Sequence of chain 1.D:
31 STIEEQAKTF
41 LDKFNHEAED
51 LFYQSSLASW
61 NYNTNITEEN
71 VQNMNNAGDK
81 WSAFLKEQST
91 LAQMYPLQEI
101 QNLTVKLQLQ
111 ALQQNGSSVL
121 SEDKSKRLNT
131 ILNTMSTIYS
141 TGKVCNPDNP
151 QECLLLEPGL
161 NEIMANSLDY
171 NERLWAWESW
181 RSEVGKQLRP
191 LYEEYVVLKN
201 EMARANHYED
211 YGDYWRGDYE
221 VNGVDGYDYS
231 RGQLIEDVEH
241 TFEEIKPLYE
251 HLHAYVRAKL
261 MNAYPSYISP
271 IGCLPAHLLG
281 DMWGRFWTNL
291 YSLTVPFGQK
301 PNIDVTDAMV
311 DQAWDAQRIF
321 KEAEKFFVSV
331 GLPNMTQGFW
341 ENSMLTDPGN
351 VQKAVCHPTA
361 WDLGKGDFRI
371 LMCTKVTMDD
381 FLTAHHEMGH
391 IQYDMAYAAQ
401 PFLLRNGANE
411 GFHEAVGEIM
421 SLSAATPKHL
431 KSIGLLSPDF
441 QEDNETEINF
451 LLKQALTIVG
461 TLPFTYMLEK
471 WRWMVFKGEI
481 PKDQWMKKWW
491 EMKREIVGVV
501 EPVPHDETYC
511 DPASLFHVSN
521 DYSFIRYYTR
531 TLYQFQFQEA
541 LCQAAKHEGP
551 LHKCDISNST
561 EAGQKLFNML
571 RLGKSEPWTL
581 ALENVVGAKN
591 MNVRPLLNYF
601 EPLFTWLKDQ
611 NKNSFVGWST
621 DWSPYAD

Binding-site contacts:
Ligand atom C3 contacts residue ASN65 of chain 1.D at 3.8 Å.
Ligand atom C1 contacts residue GLN352 of chain 1.D at 4.4 Å.
Ligand atom C2 contacts residue GLN352 of chain 1.D at 3.9 Å.
Ligand atom C2 contacts residue ASN65 of chain 1.D at 2.5 Å.
Ligand atom C8 contacts residue GLN352 of chain 1.D at 3.2 Å.
Ligand atom C7 contacts residue ASN65 of chain 1.D at 4.0 Å.
Ligand atom C4 contacts residue ASN65 of chain 1.D at 4.3 Å.
Ligand atom C1 contacts residue ASN65 of chain 1.D at 1.4 Å.
Ligand atom C1 contacts residue THR67 of chain 1.D at 4.2 Å.
Ligand atom N2 contacts residue ASN65 of chain 1.D at 2.9 Å (h-bond).
Ligand atom O7 contacts residue GLN352 of chain 1.D at 3.3 Å (h-bond).
Ligand atom C8 contacts residue VAL351 of chain 1.D at 4.1 Å (hydrophobic).
Ligand atom O5 contacts residue ASN65 of chain 1.D at 2.4 Å (h-bond).
Ligand atom N2 contacts residue GLN352 of chain 1.D at 3.5 Å (h-bond).
Ligand atom C7 contacts residue GLN352 of chain 1.D at 3.3 Å.
Ligand atom C5 contacts residue ASN65 of chain 1.D at 3.6 Å.

This protein binds this small molecule.
Small molecule (SMILES): CC(=O)N[C@H]1[C@H](O[C@H]2[C@H](O)[C@@H](NC(C)=O)CO[C@@H]2CO)O[C@H](CO)[C@@H](O)[C@@H]1O